A small-molecule ligand and the protein it binds are described below.
Small molecule (SMILES): Cc1cc(CCCOc2c(C)cc(-c3noc(C(F)(F)F)n3)cc2C)on1

Sequence of chain 6.A:
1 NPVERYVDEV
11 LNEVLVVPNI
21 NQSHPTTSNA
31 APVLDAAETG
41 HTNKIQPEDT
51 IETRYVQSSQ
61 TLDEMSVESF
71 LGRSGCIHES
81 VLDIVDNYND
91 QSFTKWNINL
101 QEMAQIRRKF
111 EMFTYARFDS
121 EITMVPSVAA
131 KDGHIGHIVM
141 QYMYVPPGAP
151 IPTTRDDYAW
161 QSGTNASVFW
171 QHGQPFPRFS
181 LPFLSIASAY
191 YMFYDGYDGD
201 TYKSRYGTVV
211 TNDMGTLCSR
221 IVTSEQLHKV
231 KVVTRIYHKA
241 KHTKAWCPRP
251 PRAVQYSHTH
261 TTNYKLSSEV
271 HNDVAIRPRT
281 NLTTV

Binding-site contacts:
Ligand atom C2B contacts residue ILE98 of chain 6.A at 3.7 Å (hydrophobic).
Ligand atom C2A contacts residue PHE179 of chain 6.A at 3.6 Å (hydrophobic).
Ligand atom C5B contacts residue LEU181 of chain 6.A at 3.5 Å (hydrophobic).
Ligand atom CM6 contacts residue LEU184 of chain 6.A at 3.4 Å (hydrophobic).
Ligand atom F2 contacts residue TYR144 of chain 6.A at 3.0 Å.
Ligand atom F3 contacts residue PHE179 of chain 6.A at 3.0 Å.
Ligand atom N1A contacts residue MET124 of chain 6.A at 3.5 Å.
Ligand atom C3A contacts residue LEU217 of chain 6.A at 3.6 Å (hydrophobic).
Ligand atom O1A contacts residue PHE179 of chain 6.A at 3.3 Å.
Ligand atom F3 contacts residue TYR142 of chain 6.A at 3.8 Å.
Ligand atom CM3 contacts residue ASN212 of chain 6.A at 3.4 Å.
Ligand atom N2 contacts residue MET214 of chain 6.A at 3.8 Å.
Ligand atom N1A contacts residue PHE179 of chain 6.A at 3.6 Å.
Ligand atom F2 contacts residue MET143 of chain 6.A at 3.3 Å.
Ligand atom F1 contacts residue PHE179 of chain 6.A at 3.8 Å.
Ligand atom C4 contacts residue LEU100 of chain 6.A at 3.7 Å (hydrophobic).
Ligand atom F2 contacts residue TYR142 of chain 6.A at 2.8 Å.
Ligand atom F2 contacts residue ALA166 of chain 6.A at 3.5 Å.
Ligand atom C4B contacts residue ILE98 of chain 6.A at 3.8 Å (hydrophobic).
Ligand atom C5B contacts residue ILE98 of chain 6.A at 3.5 Å (hydrophobic).
Ligand atom O1A contacts residue LEU217 of chain 6.A at 3.0 Å.
Ligand atom F1 contacts residue ALA166 of chain 6.A at 3.6 Å.
Ligand atom CM6 contacts residue LEU181 of chain 6.A at 3.5 Å (hydrophobic).
Ligand atom CM2 contacts residue ILE77 of chain 6.A at 3.1 Å (hydrophobic).
Ligand atom C6B contacts residue LEU181 of chain 6.A at 3.3 Å (hydrophobic).
Ligand atom CM4 contacts residue PHE179 of chain 6.A at 3.5 Å (hydrophobic).
Ligand atom C6B contacts residue ILE98 of chain 6.A at 3.7 Å (hydrophobic).
Ligand atom N3A contacts residue TYR144 of chain 6.A at 3.5 Å.
Ligand atom C1B contacts residue ILE98 of chain 6.A at 3.4 Å (hydrophobic).
Ligand atom C3A contacts residue PHE179 of chain 6.A at 3.1 Å (hydrophobic).
Ligand atom O1 contacts residue MET214 of chain 6.A at 3.5 Å (h-bond).
Ligand atom O1A contacts residue MET124 of chain 6.A at 3.2 Å.
Ligand atom C4 contacts residue TYR190 of chain 6.A at 3.6 Å (hydrophobic).
Ligand atom N1A contacts residue LEU217 of chain 6.A at 3.3 Å.
Ligand atom CM2 contacts residue ILE122 of chain 6.A at 3.8 Å (hydrophobic).
Ligand atom F1 contacts residue TYR144 of chain 6.A at 3.3 Å.
Ligand atom CM4 contacts residue TYR144 of chain 6.A at 3.9 Å (hydrophobic).
Ligand atom O1B contacts residue ILE98 of chain 6.A at 3.3 Å.
Ligand atom N3A contacts residue PHE179 of chain 6.A at 3.4 Å.
Ligand atom F3 contacts residue VAL168 of chain 6.A at 3.0 Å.